A small-molecule ligand and the protein it binds are described below.
Small molecule (SMILES): CC(=O)N[C@H]1[C@H]([C@H](O)[C@H](O)CO)O[C@@](O)(C(=O)O)C[C@@H]1O

Sequence of chain 1.A:
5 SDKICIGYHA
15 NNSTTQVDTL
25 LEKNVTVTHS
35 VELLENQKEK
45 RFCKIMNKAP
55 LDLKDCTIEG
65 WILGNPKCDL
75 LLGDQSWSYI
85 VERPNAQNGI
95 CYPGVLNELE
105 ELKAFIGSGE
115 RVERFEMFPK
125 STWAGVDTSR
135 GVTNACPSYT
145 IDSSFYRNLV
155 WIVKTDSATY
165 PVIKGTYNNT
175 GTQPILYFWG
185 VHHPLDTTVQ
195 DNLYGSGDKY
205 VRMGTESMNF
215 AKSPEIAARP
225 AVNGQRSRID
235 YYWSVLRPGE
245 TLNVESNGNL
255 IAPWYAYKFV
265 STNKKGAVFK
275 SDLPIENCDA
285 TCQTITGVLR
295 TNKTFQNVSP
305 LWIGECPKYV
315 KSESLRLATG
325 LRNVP

Binding-site contacts:
Ligand atom O4 contacts residue VAL136 of chain 1.A at 3.6 Å.
Ligand atom C7 contacts residue GAL2 of chain 1.G at 3.5 Å.
Ligand atom O8 contacts residue TYR96 of chain 1.A at 3.0 Å (h-bond).
Ligand atom C8 contacts residue GAL2 of chain 1.G at 2.8 Å.
Ligand atom C1 contacts residue GAL2 of chain 1.G at 2.4 Å.
Ligand atom O1B contacts residue THR137 of chain 1.A at 2.7 Å (h-bond).
Ligand atom C8 contacts residue TRP155 of chain 1.A at 4.1 Å (hydrophobic).
Ligand atom O1B contacts residue ASN138 of chain 1.A at 3.2 Å (h-bond).
Ligand atom O7 contacts residue LEU197 of chain 1.A at 4.1 Å.
Ligand atom C9 contacts residue HIS186 of chain 1.A at 3.8 Å.
Ligand atom C8 contacts residue TYR96 of chain 1.A at 3.8 Å (hydrophobic).
Ligand atom N5 contacts residue TRP155 of chain 1.A at 4.1 Å.
Ligand atom C2 contacts residue GAL2 of chain 1.G at 1.6 Å.
Ligand atom O1B contacts residue GLN229 of chain 1.A at 3.1 Å (h-bond).
Ligand atom C9 contacts residue SER231 of chain 1.A at 3.8 Å.
Ligand atom O10 contacts residue TRP155 of chain 1.A at 3.7 Å.
Ligand atom C9 contacts residue TYR96 of chain 1.A at 3.4 Å (hydrophobic).
Ligand atom C2 contacts residue ASN138 of chain 1.A at 3.5 Å.
Ligand atom O9 contacts residue SER231 of chain 1.A at 2.6 Å (h-bond).
Ligand atom C4 contacts residue VAL136 of chain 1.A at 3.3 Å (hydrophobic).
Ligand atom O10 contacts residue VAL157 of chain 1.A at 3.9 Å.
Ligand atom O8 contacts residue GLN229 of chain 1.A at 2.9 Å (h-bond).
Ligand atom C1 contacts residue THR137 of chain 1.A at 3.2 Å.
Ligand atom O6 contacts residue GAL2 of chain 1.G at 2.0 Å (h-bond).
Ligand atom C11 contacts residue LEU197 of chain 1.A at 3.4 Å (hydrophobic).
Ligand atom O1B contacts residue GAL2 of chain 1.G at 2.8 Å (h-bond).
Ligand atom C5 contacts residue VAL136 of chain 1.A at 3.8 Å (hydrophobic).
Ligand atom O1A contacts residue GAL2 of chain 1.G at 2.9 Å (h-bond).
Ligand atom O1A contacts residue ASN138 of chain 1.A at 2.3 Å (h-bond).
Ligand atom O8 contacts residue TRP155 of chain 1.A at 3.9 Å.
Ligand atom O8 contacts residue GAL2 of chain 1.G at 2.8 Å (h-bond).
Ligand atom O9 contacts residue HIS186 of chain 1.A at 4.1 Å.
Ligand atom C4 contacts residue GAL2 of chain 1.G at 4.0 Å.
Ligand atom C3 contacts residue GAL2 of chain 1.G at 2.6 Å.
Ligand atom C6 contacts residue GAL2 of chain 1.G at 3.0 Å.
Ligand atom N5 contacts residue VAL136 of chain 1.A at 3.2 Å (h-bond).
Ligand atom O1A contacts residue THR137 of chain 1.A at 3.0 Å.
Ligand atom C7 contacts residue TRP155 of chain 1.A at 3.7 Å (hydrophobic).
Ligand atom C1 contacts residue ASN138 of chain 1.A at 2.7 Å.
Ligand atom O9 contacts residue TYR96 of chain 1.A at 3.1 Å (h-bond).